The protein below binds the small molecule below.
Small molecule (SMILES): CC(=O)N[C@@H]1[C@@H](O)[C@H](O)[C@@H](CO)O[C@H]1O

Sequence of chain 25.E:
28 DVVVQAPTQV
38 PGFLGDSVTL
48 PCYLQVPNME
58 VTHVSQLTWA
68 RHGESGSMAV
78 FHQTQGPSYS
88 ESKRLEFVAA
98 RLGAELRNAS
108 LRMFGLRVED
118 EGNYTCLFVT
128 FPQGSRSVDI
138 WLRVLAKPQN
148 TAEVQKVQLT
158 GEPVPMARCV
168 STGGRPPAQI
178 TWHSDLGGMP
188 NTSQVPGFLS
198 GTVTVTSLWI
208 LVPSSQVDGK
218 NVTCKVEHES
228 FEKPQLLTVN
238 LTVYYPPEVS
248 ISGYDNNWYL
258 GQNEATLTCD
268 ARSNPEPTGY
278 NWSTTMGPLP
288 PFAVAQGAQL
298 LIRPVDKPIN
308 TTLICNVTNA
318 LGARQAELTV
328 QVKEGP

Binding-site contacts:
Ligand atom O5 contacts residue THR315 of chain 25.E at 3.9 Å.
Ligand atom N2 contacts residue GLN322 of chain 25.E at 4.5 Å.
Ligand atom C2 contacts residue ASN313 of chain 25.E at 2.4 Å.
Ligand atom C4 contacts residue ASN313 of chain 25.E at 4.2 Å.
Ligand atom C5 contacts residue THR315 of chain 25.E at 4.0 Å.
Ligand atom C8 contacts residue GLN322 of chain 25.E at 3.2 Å.
Ligand atom C7 contacts residue GLN322 of chain 25.E at 3.9 Å.
Ligand atom C7 contacts residue ASN313 of chain 25.E at 3.5 Å.
Ligand atom C3 contacts residue ASN313 of chain 25.E at 3.8 Å.
Ligand atom C5 contacts residue ASN313 of chain 25.E at 3.6 Å.
Ligand atom O7 contacts residue GLN322 of chain 25.E at 4.4 Å.
Ligand atom O7 contacts residue ASN313 of chain 25.E at 3.6 Å.
Ligand atom C1 contacts residue ASN313 of chain 25.E at 1.4 Å.
Ligand atom N2 contacts residue ASN313 of chain 25.E at 3.0 Å (h-bond).
Ligand atom C6 contacts residue THR315 of chain 25.E at 3.8 Å.
Ligand atom O5 contacts residue ASN313 of chain 25.E at 2.3 Å (h-bond).